Sequence of chain 1.A:
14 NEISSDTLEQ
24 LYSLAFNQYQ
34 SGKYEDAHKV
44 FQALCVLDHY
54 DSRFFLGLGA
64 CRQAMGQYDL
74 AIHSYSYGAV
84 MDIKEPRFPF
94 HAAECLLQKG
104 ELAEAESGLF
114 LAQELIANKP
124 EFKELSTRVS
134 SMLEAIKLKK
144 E

A protein and the small-molecule ligand that binds it are described below.
Small molecule (SMILES): C[C@@H](O)[C@@H](C)O

Binding-site contacts:
Ligand atom O6 contacts residue GLU38 of chain 1.A at 2.8 Å (salt-bridge).
Ligand atom O5 contacts residue LYS36 of chain 1.A at 3.0 Å.
Ligand atom O5 contacts residue TYR37 of chain 1.A at 3.6 Å (h-bond).
Ligand atom C3 contacts residue GLY35 of chain 1.A at 4.0 Å.
Ligand atom C2 contacts residue ASP39 of chain 1.A at 4.0 Å.
Ligand atom C3 contacts residue LYS36 of chain 1.A at 3.7 Å.
Ligand atom C3 contacts residue TYR37 of chain 1.A at 3.8 Å (hydrophobic).
Ligand atom O6 contacts residue TYR37 of chain 1.A at 3.2 Å (h-bond).
Ligand atom C1 contacts residue LYS36 of chain 1.A at 4.3 Å.
Ligand atom O6 contacts residue LYS36 of chain 1.A at 3.7 Å.
Ligand atom O6 contacts residue GLY35 of chain 1.A at 4.0 Å.
Ligand atom C2 contacts residue GLU38 of chain 1.A at 3.6 Å.
Ligand atom C2 contacts residue TYR37 of chain 1.A at 4.3 Å (hydrophobic).
Ligand atom C2 contacts residue LYS36 of chain 1.A at 3.9 Å.
Ligand atom O5 contacts residue ASP39 of chain 1.A at 2.9 Å (salt-bridge).
Ligand atom C3 contacts residue GLU38 of chain 1.A at 3.9 Å.
Ligand atom O5 contacts residue GLU38 of chain 1.A at 3.3 Å (salt-bridge).